Binding-site contacts:
Ligand atom O4' contacts residue ASN13 of chain 1.C at 3.4 Å.
Ligand atom N3 contacts residue ARG227 of chain 1.A at 3.3 Å (salt-bridge).
Ligand atom O2B contacts residue LYS271 of chain 1.D at 2.9 Å (salt-bridge).
Ligand atom C2 contacts residue ASN13 of chain 1.C at 3.4 Å.
Ligand atom O3G contacts residue ARG246 of chain 1.A at 2.6 Å (salt-bridge).
Ligand atom O1B contacts residue MG1 of chain 1.KA at 2.2 Å.
Ligand atom PA contacts residue LYS248 of chain 1.A at 3.1 Å.
Ligand atom N7 contacts residue ARG227 of chain 1.A at 3.4 Å (salt-bridge).
Ligand atom O1G contacts residue GTP1 of chain 1.MA at 2.7 Å (h-bond).
Ligand atom C1' contacts residue PHE51 of chain 1.D at 3.3 Å (hydrophobic).
Ligand atom C5' contacts residue VAL11 of chain 1.C at 3.4 Å (hydrophobic).
Ligand atom O1A contacts residue LYS248 of chain 1.A at 2.5 Å (salt-bridge).
Ligand atom PG contacts residue MG1 of chain 1.KA at 3.2 Å.
Ligand atom PB contacts residue MG1 of chain 1.KA at 3.4 Å.
Ligand atom O2G contacts residue ARG246 of chain 1.A at 3.0 Å (salt-bridge).
Ligand atom O1B contacts residue GTP1 of chain 1.MA at 2.5 Å (h-bond).
Ligand atom PG contacts residue ARG246 of chain 1.A at 3.3 Å.
Ligand atom O2G contacts residue LYS271 of chain 1.D at 3.2 Å (salt-bridge).
Ligand atom O3' contacts residue GTP1 of chain 1.MA at 3.4 Å (h-bond).
Ligand atom N3 contacts residue ASN13 of chain 1.C at 2.9 Å (h-bond).
Ligand atom O2B contacts residue HIS270 of chain 1.D at 3.3 Å.
Ligand atom O3B contacts residue LYS248 of chain 1.A at 3.1 Å (salt-bridge).
Ligand atom C4 contacts residue ARG227 of chain 1.A at 3.0 Å.
Ligand atom N6 contacts residue ASN252 of chain 1.A at 3.4 Å (h-bond).
Ligand atom C3' contacts residue GTP1 of chain 1.MA at 3.4 Å.
Ligand atom O1A contacts residue ARG227 of chain 1.A at 2.9 Å (salt-bridge).
Ligand atom O1G contacts residue LYS417 of chain 1.A at 3.0 Å (salt-bridge).
Ligand atom O3B contacts residue LYS271 of chain 1.D at 2.9 Å (salt-bridge).
Ligand atom C5 contacts residue ARG227 of chain 1.A at 3.4 Å.
Ligand atom O2A contacts residue HIS270 of chain 1.D at 2.5 Å (h-bond).
Ligand atom O3' contacts residue VAL50 of chain 1.D at 2.7 Å (h-bond).
Ligand atom N9 contacts residue ARG227 of chain 1.A at 3.2 Å (salt-bridge).
Ligand atom O3' contacts residue ASN13 of chain 1.C at 3.0 Å (h-bond).
Ligand atom N6 contacts residue ARG266 of chain 1.D at 3.2 Å.
Ligand atom C3' contacts residue VAL50 of chain 1.D at 3.3 Å (hydrophobic).
Ligand atom O3A contacts residue LYS248 of chain 1.A at 3.0 Å (salt-bridge).
Ligand atom O4' contacts residue ARG227 of chain 1.A at 3.0 Å (salt-bridge).
Ligand atom O1G contacts residue MG1 of chain 1.KA at 2.1 Å.
Ligand atom O3G contacts residue MG1 of chain 1.KA at 3.4 Å.
Ligand atom N9 contacts residue PHE51 of chain 1.D at 3.4 Å.

Sequence of chain 1.A:
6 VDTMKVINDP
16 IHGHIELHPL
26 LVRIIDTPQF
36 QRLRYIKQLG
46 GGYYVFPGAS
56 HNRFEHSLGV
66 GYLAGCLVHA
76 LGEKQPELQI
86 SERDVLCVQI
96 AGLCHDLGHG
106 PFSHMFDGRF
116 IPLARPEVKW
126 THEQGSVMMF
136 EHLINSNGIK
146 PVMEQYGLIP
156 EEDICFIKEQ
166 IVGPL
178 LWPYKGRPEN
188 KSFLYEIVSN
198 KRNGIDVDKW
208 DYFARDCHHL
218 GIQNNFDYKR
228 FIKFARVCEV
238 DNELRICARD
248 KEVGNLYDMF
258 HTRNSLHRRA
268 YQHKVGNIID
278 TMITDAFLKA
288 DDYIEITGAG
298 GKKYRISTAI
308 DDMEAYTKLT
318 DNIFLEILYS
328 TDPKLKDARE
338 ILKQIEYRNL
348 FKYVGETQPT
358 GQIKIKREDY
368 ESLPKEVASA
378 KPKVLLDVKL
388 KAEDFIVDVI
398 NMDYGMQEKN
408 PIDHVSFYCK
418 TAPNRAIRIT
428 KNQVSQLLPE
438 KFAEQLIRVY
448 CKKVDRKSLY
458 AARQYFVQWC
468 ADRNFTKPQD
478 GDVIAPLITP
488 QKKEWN

Sequence of chain 1.C:
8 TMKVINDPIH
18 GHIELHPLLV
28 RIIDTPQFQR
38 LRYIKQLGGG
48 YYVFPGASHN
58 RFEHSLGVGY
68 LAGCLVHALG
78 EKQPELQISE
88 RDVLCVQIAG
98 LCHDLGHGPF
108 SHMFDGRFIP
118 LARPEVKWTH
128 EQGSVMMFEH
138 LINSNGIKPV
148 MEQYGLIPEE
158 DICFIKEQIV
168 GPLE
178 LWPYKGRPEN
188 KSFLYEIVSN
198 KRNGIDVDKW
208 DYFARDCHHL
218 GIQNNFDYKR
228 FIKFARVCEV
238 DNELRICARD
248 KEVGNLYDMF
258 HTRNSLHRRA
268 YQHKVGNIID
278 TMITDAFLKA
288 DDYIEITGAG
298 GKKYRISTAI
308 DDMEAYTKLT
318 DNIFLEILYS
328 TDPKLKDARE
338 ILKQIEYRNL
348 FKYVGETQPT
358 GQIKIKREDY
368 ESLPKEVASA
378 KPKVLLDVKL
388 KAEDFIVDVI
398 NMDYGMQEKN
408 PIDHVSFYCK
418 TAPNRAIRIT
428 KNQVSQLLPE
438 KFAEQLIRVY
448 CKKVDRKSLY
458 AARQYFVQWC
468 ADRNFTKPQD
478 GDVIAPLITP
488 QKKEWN

Sequence of chain 1.D:
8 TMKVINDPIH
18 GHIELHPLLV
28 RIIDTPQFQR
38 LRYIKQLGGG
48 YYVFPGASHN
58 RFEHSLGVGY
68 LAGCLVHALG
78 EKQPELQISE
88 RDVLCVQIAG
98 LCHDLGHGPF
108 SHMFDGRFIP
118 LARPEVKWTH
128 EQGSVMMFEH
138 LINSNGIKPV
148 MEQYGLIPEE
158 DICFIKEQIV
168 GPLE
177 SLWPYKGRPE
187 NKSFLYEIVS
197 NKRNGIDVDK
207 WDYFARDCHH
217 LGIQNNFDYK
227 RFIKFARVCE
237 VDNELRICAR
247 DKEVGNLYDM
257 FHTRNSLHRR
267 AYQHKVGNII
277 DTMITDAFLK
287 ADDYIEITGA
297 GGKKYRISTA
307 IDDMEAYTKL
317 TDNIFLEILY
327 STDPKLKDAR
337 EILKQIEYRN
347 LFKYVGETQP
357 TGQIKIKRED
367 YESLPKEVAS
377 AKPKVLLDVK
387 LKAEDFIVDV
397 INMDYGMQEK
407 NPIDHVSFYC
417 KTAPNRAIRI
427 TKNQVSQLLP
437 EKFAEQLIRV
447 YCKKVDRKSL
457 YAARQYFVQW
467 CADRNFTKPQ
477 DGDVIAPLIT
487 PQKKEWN

The small molecule below binds the protein below.
Small molecule (SMILES): Nc1ncnc2c1ncn2[C@H]1C[C@H](O)[C@@H](CO[P](=O)(O)O[P](=O)(O)OP(=O)(O)O)O1